The small molecule below binds the protein below.
Small molecule (SMILES): Cc1cn([C@H]2C[C@H](O[P](=O)(O)OC[C@H]3O[C@@H](n4cc(C)c(=O)[nH]c4=O)C[C@@H]3O[P](=O)(O)OC[C@H]3O[C@@H](n4cc(C)c(=O)[nH]c4=O)C[C@@H]3O[P](=O)(O)OC[C@H]3O[C@@H](n4cc(C)c(=O)[nH]c4=O)C[C@@H]3O)[C@@H](COP(=O)=O)O2)c(=O)[nH]c1=O

Binding-site contacts:
Ligand atom O3' contacts residue GLY170 of chain 1.A at 3.1 Å.
Ligand atom C5' contacts residue ASP81 of chain 1.A at 3.1 Å.
Ligand atom C5' contacts residue GLY170 of chain 1.A at 3.4 Å.
Ligand atom C5' contacts residue ALA12 of chain 1.A at 3.6 Å (hydrophobic).
Ligand atom O2 contacts residue ILE59 of chain 1.A at 3.6 Å.
Ligand atom OP1 contacts residue SER103 of chain 1.A at 2.5 Å (h-bond).
Ligand atom C6 contacts residue GLY106 of chain 1.A at 3.6 Å.
Ligand atom OP1 contacts residue SER82 of chain 1.A at 3.4 Å.
Ligand atom O3' contacts residue MG1 of chain 1.H at 2.6 Å.
Ligand atom O3' contacts residue LEU171 of chain 1.A at 2.8 Å (h-bond).
Ligand atom C7 contacts residue LYS105 of chain 1.A at 3.7 Å.
Ligand atom OP1 contacts residue ASP81 of chain 1.A at 3.2 Å (salt-bridge).
Ligand atom C4 contacts residue THR54 of chain 1.A at 3.6 Å.
Ligand atom O2 contacts residue VAL109 of chain 1.A at 3.5 Å.
Ligand atom OP1 contacts residue PRO172 of chain 1.A at 3.3 Å.
Ligand atom C2 contacts residue THR54 of chain 1.A at 3.7 Å.
Ligand atom OP1 contacts residue MG1 of chain 1.G at 2.6 Å.
Ligand atom OP1 contacts residue MG1 of chain 1.H at 2.4 Å.
Ligand atom P contacts residue MG1 of chain 1.H at 3.1 Å.
Ligand atom C3' contacts residue PHE221 of chain 1.A at 3.5 Å (hydrophobic).
Ligand atom OP1 contacts residue ASP8 of chain 1.A at 3.1 Å (salt-bridge).
Ligand atom O4 contacts residue THR54 of chain 1.A at 3.4 Å (h-bond).
Ligand atom OP1 contacts residue GLY106 of chain 1.A at 3.5 Å.
Ligand atom C2' contacts residue SER82 of chain 1.A at 3.6 Å.
Ligand atom O3' contacts residue ASP81 of chain 1.A at 3.3 Å (salt-bridge).
Ligand atom O2 contacts residue LEU53 of chain 1.A at 3.5 Å (h-bond).
Ligand atom P contacts residue SER103 of chain 1.A at 3.7 Å.
Ligand atom OP1 contacts residue GLY10 of chain 1.A at 2.5 Å (h-bond).
Ligand atom O2 contacts residue THR54 of chain 1.A at 3.2 Å (h-bond).
Ligand atom C4' contacts residue ALA12 of chain 1.A at 3.7 Å (hydrophobic).
Ligand atom C4' contacts residue LEU23 of chain 1.A at 3.6 Å (hydrophobic).
Ligand atom O3' contacts residue SER82 of chain 1.A at 3.1 Å (h-bond).
Ligand atom O4 contacts residue LYS105 of chain 1.A at 3.2 Å.
Ligand atom C5' contacts residue THR9 of chain 1.A at 3.6 Å.
Ligand atom N3 contacts residue THR54 of chain 1.A at 2.9 Å (h-bond).
Ligand atom O2 contacts residue GLY55 of chain 1.A at 3.2 Å.
Ligand atom OP1 contacts residue THR83 of chain 1.A at 2.8 Å (h-bond).
Ligand atom P contacts residue ASP81 of chain 1.A at 3.7 Å.
Ligand atom O4' contacts residue ILE59 of chain 1.A at 3.6 Å.
Ligand atom C3' contacts residue LEU171 of chain 1.A at 3.4 Å (hydrophobic).

Sequence of chain 1.A:
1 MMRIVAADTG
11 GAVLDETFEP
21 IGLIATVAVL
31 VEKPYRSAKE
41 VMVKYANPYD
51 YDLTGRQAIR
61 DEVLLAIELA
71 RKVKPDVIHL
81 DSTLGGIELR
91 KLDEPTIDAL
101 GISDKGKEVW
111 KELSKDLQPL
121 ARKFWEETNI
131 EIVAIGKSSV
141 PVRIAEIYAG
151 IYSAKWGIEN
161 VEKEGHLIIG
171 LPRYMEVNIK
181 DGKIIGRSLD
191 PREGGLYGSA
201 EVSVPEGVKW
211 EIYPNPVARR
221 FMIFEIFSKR